This protein binds this small molecule.
Small molecule (SMILES): CC(C)CN(C[C@@H](O)[C@H](Cc1ccccc1)NC(=O)O[C@H]1CCOC1)S(=O)(=O)c1ccc(N)cc1

Sequence of chain 1.B:
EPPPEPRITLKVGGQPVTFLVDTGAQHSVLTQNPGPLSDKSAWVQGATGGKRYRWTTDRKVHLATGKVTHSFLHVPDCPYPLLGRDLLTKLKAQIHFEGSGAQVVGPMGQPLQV

Sequence of chain 1.A:
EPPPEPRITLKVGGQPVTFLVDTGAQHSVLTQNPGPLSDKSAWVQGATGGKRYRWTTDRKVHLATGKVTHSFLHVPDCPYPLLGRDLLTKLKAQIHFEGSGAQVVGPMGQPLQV

Binding-site contacts:
Ligand atom C22 contacts residue VAL61 of chain 1.B at 3.8 Å (hydrophobic).
Ligand atom O4 contacts residue ALA64 of chain 1.A at 3.0 Å.
Ligand atom O5 contacts residue GLY63 of chain 1.B at 3.0 Å.
Ligand atom N3 contacts residue LEU90 of chain 1.B at 3.8 Å.
Ligand atom C19 contacts residue HIS44 of chain 1.B at 3.5 Å.
Ligand atom O2 contacts residue ALA64 of chain 1.B at 3.6 Å.
Ligand atom C10 contacts residue ALA64 of chain 1.A at 3.4 Å (hydrophobic).
Ligand atom O6 contacts residue GLN43 of chain 1.A at 3.7 Å.
Ligand atom C14 contacts residue GLY41 of chain 1.B at 3.6 Å.
Ligand atom C12 contacts residue ALA64 of chain 1.A at 3.6 Å (hydrophobic).
Ligand atom C12 contacts residue GLY63 of chain 1.A at 3.4 Å.
Ligand atom C10 contacts residue GLY63 of chain 1.A at 3.7 Å.
Ligand atom C6 contacts residue ASP39 of chain 1.B at 3.5 Å.
Ligand atom C12 contacts residue PRO96 of chain 1.B at 3.6 Å (hydrophobic).
Ligand atom C19 contacts residue ALA42 of chain 1.B at 3.6 Å (hydrophobic).
Ligand atom O3 contacts residue ASP39 of chain 1.B at 2.8 Å (salt-bridge).
Ligand atom C15 contacts residue GLY41 of chain 1.B at 3.2 Å.
Ligand atom C12 contacts residue GLN62 of chain 1.A at 3.6 Å.
Ligand atom C25 contacts residue HIS44 of chain 1.A at 3.3 Å.
Ligand atom C14 contacts residue ASP39 of chain 1.B at 3.3 Å.
Ligand atom O3 contacts residue ASP39 of chain 1.A at 2.7 Å (salt-bridge).
Ligand atom O5 contacts residue GLN62 of chain 1.B at 3.6 Å (h-bond).
Ligand atom C13 contacts residue GLN62 of chain 1.A at 3.8 Å.
Ligand atom C25 contacts residue VAL46 of chain 1.A at 3.6 Å (hydrophobic).
Ligand atom N3 contacts residue HIS44 of chain 1.B at 3.2 Å (h-bond).
Ligand atom C23 contacts residue ALA64 of chain 1.B at 3.6 Å (hydrophobic).
Ligand atom O1 contacts residue ALA42 of chain 1.A at 3.8 Å.
Ligand atom C19 contacts residue VAL46 of chain 1.B at 3.8 Å (hydrophobic).
Ligand atom N1 contacts residue GLY41 of chain 1.A at 3.1 Å (h-bond).
Ligand atom O3 contacts residue GLY41 of chain 1.A at 3.4 Å.
Ligand atom C11 contacts residue TYR97 of chain 1.B at 3.6 Å (hydrophobic).
Ligand atom C9 contacts residue GLY41 of chain 1.A at 3.5 Å.
Ligand atom C6 contacts residue ASP39 of chain 1.A at 3.7 Å.
Ligand atom C7 contacts residue ASP39 of chain 1.B at 3.3 Å.
Ligand atom S1 contacts residue ALA64 of chain 1.A at 3.6 Å.
Ligand atom C22 contacts residue GLN62 of chain 1.B at 3.7 Å.
Ligand atom O6 contacts residue HIS44 of chain 1.A at 3.4 Å (h-bond).
Ligand atom O5 contacts residue ALA64 of chain 1.A at 3.3 Å.
Ligand atom C13 contacts residue PRO96 of chain 1.B at 3.3 Å (hydrophobic).
Ligand atom C18 contacts residue LEU99 of chain 1.B at 3.7 Å (hydrophobic).